Sequence of chain 18.A:
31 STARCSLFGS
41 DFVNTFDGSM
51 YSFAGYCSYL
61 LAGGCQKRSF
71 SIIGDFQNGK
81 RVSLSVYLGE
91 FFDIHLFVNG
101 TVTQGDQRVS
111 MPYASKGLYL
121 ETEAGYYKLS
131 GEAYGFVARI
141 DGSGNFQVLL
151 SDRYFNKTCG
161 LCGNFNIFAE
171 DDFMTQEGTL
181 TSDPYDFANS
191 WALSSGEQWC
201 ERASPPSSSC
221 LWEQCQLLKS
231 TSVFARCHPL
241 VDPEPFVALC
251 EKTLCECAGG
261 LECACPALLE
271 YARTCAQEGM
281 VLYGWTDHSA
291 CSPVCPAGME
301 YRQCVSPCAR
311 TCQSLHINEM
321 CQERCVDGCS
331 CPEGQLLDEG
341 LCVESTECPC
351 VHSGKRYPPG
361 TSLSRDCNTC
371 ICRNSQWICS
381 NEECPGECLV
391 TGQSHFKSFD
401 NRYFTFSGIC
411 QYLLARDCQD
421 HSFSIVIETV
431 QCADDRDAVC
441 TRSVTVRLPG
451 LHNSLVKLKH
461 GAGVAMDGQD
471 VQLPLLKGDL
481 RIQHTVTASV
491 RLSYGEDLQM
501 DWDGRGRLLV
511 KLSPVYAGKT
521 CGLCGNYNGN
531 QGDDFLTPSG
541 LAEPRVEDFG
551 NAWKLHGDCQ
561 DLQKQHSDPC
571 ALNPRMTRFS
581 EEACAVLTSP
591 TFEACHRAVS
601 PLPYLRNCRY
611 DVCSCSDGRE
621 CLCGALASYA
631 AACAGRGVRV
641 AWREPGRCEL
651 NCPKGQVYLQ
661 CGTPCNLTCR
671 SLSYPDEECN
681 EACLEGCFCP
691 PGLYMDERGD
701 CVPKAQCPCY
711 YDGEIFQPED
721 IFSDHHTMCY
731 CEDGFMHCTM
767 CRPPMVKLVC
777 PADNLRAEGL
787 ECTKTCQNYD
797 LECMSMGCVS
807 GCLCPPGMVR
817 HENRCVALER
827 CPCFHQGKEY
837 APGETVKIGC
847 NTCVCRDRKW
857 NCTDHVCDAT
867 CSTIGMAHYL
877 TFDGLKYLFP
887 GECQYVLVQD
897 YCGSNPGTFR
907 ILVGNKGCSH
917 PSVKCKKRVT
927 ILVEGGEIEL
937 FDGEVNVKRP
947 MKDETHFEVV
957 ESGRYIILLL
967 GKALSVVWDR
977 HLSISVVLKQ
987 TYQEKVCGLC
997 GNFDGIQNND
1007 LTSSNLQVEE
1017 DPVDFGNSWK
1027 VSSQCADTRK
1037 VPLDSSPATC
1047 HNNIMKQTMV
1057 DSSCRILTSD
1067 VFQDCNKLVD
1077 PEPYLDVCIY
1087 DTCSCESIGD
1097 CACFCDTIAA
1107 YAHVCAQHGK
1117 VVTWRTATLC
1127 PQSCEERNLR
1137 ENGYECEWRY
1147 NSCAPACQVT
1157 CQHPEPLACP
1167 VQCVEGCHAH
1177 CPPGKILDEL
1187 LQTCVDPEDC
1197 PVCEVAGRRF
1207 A

A protein and the small-molecule ligand that binds it are described below.
Small molecule (SMILES): CC(=O)N[C@H]1[C@H](O[C@H]2[C@H](O)[C@@H](NC(C)=O)CO[C@@H]2CO)O[C@H](CO)[C@@H](O[C@@H]2O[C@H](CO)[C@@H](O)[C@H](O)[C@@H]2O)[C@@H]1O

Binding-site contacts:
Ligand atom C1 contacts residue ASN99 of chain 18.A at 1.4 Å.
Ligand atom O6 contacts residue VAL82 of chain 18.A at 4.2 Å.
Ligand atom C8 contacts residue ARG108 of chain 18.A at 3.7 Å.
Ligand atom O5 contacts residue PHE97 of chain 18.A at 4.1 Å.
Ligand atom O6 contacts residue PHE97 of chain 18.A at 4.3 Å.
Ligand atom C1 contacts residue THR101 of chain 18.A at 4.5 Å.
Ligand atom O7 contacts residue PHE97 of chain 18.A at 3.4 Å.
Ligand atom C7 contacts residue PHE97 of chain 18.A at 4.0 Å (hydrophobic).
Ligand atom O7 contacts residue ASN99 of chain 18.A at 4.4 Å.
Ligand atom N2 contacts residue THR101 of chain 18.A at 3.4 Å (h-bond).
Ligand atom N2 contacts residue ASN99 of chain 18.A at 2.8 Å (h-bond).
Ligand atom C8 contacts residue PHE97 of chain 18.A at 4.1 Å (hydrophobic).
Ligand atom C3 contacts residue ASN99 of chain 18.A at 3.8 Å.
Ligand atom C2 contacts residue THR101 of chain 18.A at 4.4 Å.
Ligand atom O5 contacts residue ASN99 of chain 18.A at 2.4 Å (h-bond).
Ligand atom C8 contacts residue ASN99 of chain 18.A at 4.1 Å.
Ligand atom C5 contacts residue ASN99 of chain 18.A at 3.7 Å.
Ligand atom C4 contacts residue ASN99 of chain 18.A at 4.2 Å.
Ligand atom C7 contacts residue ASN99 of chain 18.A at 3.8 Å.
Ligand atom C6 contacts residue PHE97 of chain 18.A at 3.6 Å (hydrophobic).
Ligand atom C7 contacts residue THR101 of chain 18.A at 4.2 Å.
Ligand atom C5 contacts residue PHE97 of chain 18.A at 3.9 Å (hydrophobic).
Ligand atom C8 contacts residue THR101 of chain 18.A at 3.9 Å.
Ligand atom C2 contacts residue ASN99 of chain 18.A at 2.5 Å.